A small-molecule ligand and the protein it binds are described below.
Small molecule (SMILES): Nc1ncnc2c1ncn2[C@H]1C[C@H](O)[C@@H](COP(=O)(O)O)O1

Binding-site contacts:
Ligand atom O5' contacts residue HIS421 of chain 1.BB at 3.0 Å (h-bond).
Ligand atom C4 contacts residue PRO201 of chain 1.BB at 3.9 Å (hydrophobic).
Ligand atom C6 contacts residue SER423 of chain 1.BB at 4.2 Å.
Ligand atom N7 contacts residue PRO201 of chain 1.BB at 4.1 Å.
Ligand atom N7 contacts residue HIS421 of chain 1.BB at 4.0 Å.
Ligand atom C2 contacts residue PRO201 of chain 1.BB at 4.2 Å (hydrophobic).
Ligand atom O5' contacts residue PRO422 of chain 1.BB at 3.8 Å.
Ligand atom N6 contacts residue GLY430 of chain 1.BB at 3.0 Å (h-bond).
Ligand atom C2 contacts residue GLY430 of chain 1.BB at 3.6 Å.
Ligand atom C4 contacts residue PRO422 of chain 1.BB at 4.2 Å (hydrophobic).
Ligand atom C8 contacts residue HIS421 of chain 1.BB at 3.8 Å.
Ligand atom N9 contacts residue PRO422 of chain 1.BB at 4.3 Å.
Ligand atom O4' contacts residue HIS421 of chain 1.BB at 4.2 Å.
Ligand atom C5 contacts residue PRO201 of chain 1.BB at 4.0 Å (hydrophobic).
Ligand atom C3' contacts residue PRO422 of chain 1.BB at 3.7 Å (hydrophobic).
Ligand atom C5' contacts residue HIS421 of chain 1.BB at 3.7 Å.
Ligand atom N1 contacts residue VAL200 of chain 1.BB at 3.9 Å.
Ligand atom C6 contacts residue PRO422 of chain 1.BB at 3.4 Å (hydrophobic).
Ligand atom C6 contacts residue VAL200 of chain 1.BB at 4.2 Å (hydrophobic).
Ligand atom N9 contacts residue PRO201 of chain 1.BB at 3.8 Å.
Ligand atom N7 contacts residue SER423 of chain 1.BB at 4.0 Å.
Ligand atom N6 contacts residue SER423 of chain 1.BB at 3.5 Å.
Ligand atom O5' contacts residue PHE420 of chain 1.BB at 4.2 Å.
Ligand atom N1 contacts residue GLY430 of chain 1.BB at 2.9 Å (h-bond).
Ligand atom N6 contacts residue PRO422 of chain 1.BB at 3.2 Å (h-bond).
Ligand atom C5 contacts residue PRO422 of chain 1.BB at 4.0 Å (hydrophobic).
Ligand atom P contacts residue PHE420 of chain 1.BB at 4.2 Å.
Ligand atom N3 contacts residue PRO422 of chain 1.BB at 4.4 Å.
Ligand atom C6 contacts residue PRO201 of chain 1.BB at 4.3 Å (hydrophobic).
Ligand atom N3 contacts residue PRO201 of chain 1.BB at 4.0 Å.
Ligand atom N1 contacts residue PRO422 of chain 1.BB at 3.6 Å.
Ligand atom O1P contacts residue HIS419 of chain 1.BB at 4.3 Å.
Ligand atom N6 contacts residue PHE429 of chain 1.BB at 4.1 Å.
Ligand atom N6 contacts residue PRO424 of chain 1.BB at 4.1 Å.
Ligand atom P contacts residue HIS421 of chain 1.BB at 3.6 Å.
Ligand atom C1' contacts residue PRO201 of chain 1.BB at 4.3 Å (hydrophobic).
Ligand atom C6 contacts residue GLY430 of chain 1.BB at 3.9 Å.
Ligand atom O1P contacts residue HIS421 of chain 1.BB at 4.1 Å.
Ligand atom C2 contacts residue VAL200 of chain 1.BB at 4.4 Å (hydrophobic).
Ligand atom C8 contacts residue PRO201 of chain 1.BB at 3.9 Å (hydrophobic).

Sequence of chain 1.BB:
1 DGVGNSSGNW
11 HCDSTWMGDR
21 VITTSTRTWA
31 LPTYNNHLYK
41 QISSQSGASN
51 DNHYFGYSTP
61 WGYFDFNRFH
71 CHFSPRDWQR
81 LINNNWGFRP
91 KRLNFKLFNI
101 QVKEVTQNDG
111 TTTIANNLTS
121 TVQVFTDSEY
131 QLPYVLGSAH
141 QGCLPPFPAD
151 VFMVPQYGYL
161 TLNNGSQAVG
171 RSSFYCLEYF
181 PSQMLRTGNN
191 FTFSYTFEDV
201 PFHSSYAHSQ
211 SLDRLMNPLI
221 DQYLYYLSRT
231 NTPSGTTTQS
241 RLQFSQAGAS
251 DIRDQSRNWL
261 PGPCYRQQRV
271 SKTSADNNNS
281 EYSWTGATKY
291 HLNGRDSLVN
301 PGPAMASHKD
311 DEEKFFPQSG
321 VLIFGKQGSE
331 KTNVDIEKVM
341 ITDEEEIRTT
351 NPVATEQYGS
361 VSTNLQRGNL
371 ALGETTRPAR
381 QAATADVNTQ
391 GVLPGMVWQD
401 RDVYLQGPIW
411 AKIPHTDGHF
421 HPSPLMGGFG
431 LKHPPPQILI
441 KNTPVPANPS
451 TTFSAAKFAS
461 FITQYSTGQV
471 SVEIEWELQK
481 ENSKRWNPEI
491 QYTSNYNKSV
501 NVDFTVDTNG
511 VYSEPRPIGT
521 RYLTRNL